Sequence of chain 1.A:
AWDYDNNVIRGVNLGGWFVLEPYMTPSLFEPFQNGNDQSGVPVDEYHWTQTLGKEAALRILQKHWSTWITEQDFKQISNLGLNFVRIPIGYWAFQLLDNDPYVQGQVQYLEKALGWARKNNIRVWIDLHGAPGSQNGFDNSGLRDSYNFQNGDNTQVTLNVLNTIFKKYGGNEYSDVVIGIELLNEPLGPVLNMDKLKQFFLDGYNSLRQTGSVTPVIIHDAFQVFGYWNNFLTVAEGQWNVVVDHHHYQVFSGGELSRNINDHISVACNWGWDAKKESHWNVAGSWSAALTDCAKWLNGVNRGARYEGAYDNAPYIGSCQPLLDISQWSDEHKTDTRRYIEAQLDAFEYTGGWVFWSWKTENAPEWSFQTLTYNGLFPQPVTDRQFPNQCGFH

This protein binds this small molecule.
Small molecule (SMILES): O=[N+]([O-])c1ccc(O[C@@H]2O[C@H](CO)[C@@H](O)[C@H](O)[C@H]2O)cc1

Binding-site contacts:
Ligand atom O3 contacts residue LEU303 of chain 1.A at 4.1 Å.
Ligand atom O4 contacts residue PHE143 of chain 1.A at 4.2 Å.
Ligand atom C2 contacts residue PHE257 of chain 1.A at 3.8 Å (hydrophobic).
Ligand atom C11 contacts residue PHE143 of chain 1.A at 4.3 Å (hydrophobic).
Ligand atom O8 contacts residue LEU193 of chain 1.A at 3.6 Å.
Ligand atom O5 contacts residue PHE257 of chain 1.A at 4.0 Å.
Ligand atom C1 contacts residue PHE143 of chain 1.A at 3.8 Å (hydrophobic).
Ligand atom C1 contacts residue PHE257 of chain 1.A at 4.3 Å (hydrophobic).
Ligand atom C6 contacts residue GLF1 of chain 1.B at 3.0 Å.
Ligand atom O8 contacts residue PHE228 of chain 1.A at 3.2 Å.
Ligand atom O1 contacts residue PHE257 of chain 1.A at 3.8 Å.
Ligand atom C4 contacts residue GLF1 of chain 1.B at 3.6 Å.
Ligand atom O3 contacts residue ASN304 of chain 1.A at 4.3 Å.
Ligand atom C4 contacts residue PHE257 of chain 1.A at 4.0 Å (hydrophobic).
Ligand atom C3 contacts residue PHE257 of chain 1.A at 4.3 Å (hydrophobic).
Ligand atom C10 contacts residue PHE228 of chain 1.A at 4.2 Å (hydrophobic).
Ligand atom O6 contacts residue TYR254 of chain 1.A at 3.7 Å.
Ligand atom C12 contacts residue PHE143 of chain 1.A at 3.7 Å (hydrophobic).
Ligand atom C5 contacts residue GLF1 of chain 1.B at 4.1 Å.
Ligand atom C6 contacts residue GLU191 of chain 1.A at 3.5 Å.
Ligand atom N1 contacts residue PHE228 of chain 1.A at 4.1 Å.
Ligand atom O6 contacts residue PHE257 of chain 1.A at 3.1 Å.
Ligand atom O7 contacts residue PRO195 of chain 1.A at 4.1 Å.
Ligand atom O3 contacts residue PHE257 of chain 1.A at 4.0 Å.
Ligand atom O8 contacts residue PRO195 of chain 1.A at 3.4 Å.
Ligand atom C6 contacts residue PHE257 of chain 1.A at 4.3 Å (hydrophobic).
Ligand atom C11 contacts residue LEU193 of chain 1.A at 3.6 Å (hydrophobic).
Ligand atom N1 contacts residue LEU193 of chain 1.A at 4.2 Å.
Ligand atom C12 contacts residue PHE228 of chain 1.A at 3.6 Å (hydrophobic).
Ligand atom C10 contacts residue LEU193 of chain 1.A at 4.2 Å (hydrophobic).
Ligand atom O4 contacts residue GLF1 of chain 1.B at 3.4 Å (h-bond).
Ligand atom O2 contacts residue PHE143 of chain 1.A at 4.3 Å.
Ligand atom N1 contacts residue PRO195 of chain 1.A at 4.1 Å.
Ligand atom O4 contacts residue ASN145 of chain 1.A at 3.2 Å (h-bond).
Ligand atom O5 contacts residue PHE143 of chain 1.A at 4.2 Å.
Ligand atom C11 contacts residue PHE228 of chain 1.A at 3.5 Å (hydrophobic).
Ligand atom C5 contacts residue PHE143 of chain 1.A at 3.9 Å (hydrophobic).
Ligand atom C3 contacts residue PHE143 of chain 1.A at 4.1 Å (hydrophobic).
Ligand atom O6 contacts residue GLF1 of chain 1.B at 2.5 Å (h-bond).
Ligand atom C5 contacts residue GLU191 of chain 1.A at 4.1 Å.